Binding-site contacts:
Ligand atom O2 contacts residue LEU48 of chain 1.P at 3.7 Å.
Ligand atom CB contacts residue TYR112 of chain 1.Q at 3.7 Å (hydrophobic).
Ligand atom C5 contacts residue PHE49 of chain 1.P at 3.7 Å (hydrophobic).
Ligand atom F1 contacts residue LEU48 of chain 1.P at 3.6 Å.
Ligand atom C9 contacts residue LEU48 of chain 1.P at 3.8 Å (hydrophobic).
Ligand atom C8 contacts residue LEU48 of chain 1.P at 3.8 Å (hydrophobic).
Ligand atom CD contacts residue TYR62 of chain 1.Q at 3.5 Å (hydrophobic).
Ligand atom C4 contacts residue ASP26 of chain 1.Q at 3.8 Å.
Ligand atom O contacts residue SER60 of chain 1.Q at 3.3 Å (h-bond).
Ligand atom F2 contacts residue THR79 of chain 1.P at 3.5 Å.
Ligand atom F1 contacts residue VAL44 of chain 1.P at 3.6 Å.
Ligand atom F2 contacts residue ASP78 of chain 1.P at 3.8 Å.
Ligand atom CD1 contacts residue LEU48 of chain 1.P at 3.7 Å (hydrophobic).
Ligand atom CZ contacts residue LEU114 of chain 1.Q at 3.8 Å (hydrophobic).
Ligand atom F1 contacts residue ILE92 of chain 1.Q at 3.2 Å.
Ligand atom CD2 contacts residue PHE82 of chain 1.P at 3.7 Å (hydrophobic).
Ligand atom CA contacts residue PHE82 of chain 1.P at 3.7 Å (hydrophobic).
Ligand atom C4 contacts residue ARG22 of chain 1.Q at 3.5 Å.
Ligand atom C6 contacts residue ILE28 of chain 1.Q at 3.8 Å (hydrophobic).
Ligand atom O contacts residue TYR62 of chain 1.Q at 3.1 Å (h-bond).
Ligand atom CE contacts residue LEU189 of chain 1.Q at 3.8 Å (hydrophobic).
Ligand atom CD contacts residue SER60 of chain 1.Q at 3.8 Å.
Ligand atom F1 contacts residue TYR62 of chain 1.Q at 3.4 Å.
Ligand atom C contacts residue PHE82 of chain 1.P at 3.8 Å (hydrophobic).
Ligand atom O contacts residue LYS110 of chain 1.Q at 3.8 Å.
Ligand atom O contacts residue PHE82 of chain 1.P at 3.6 Å.
Ligand atom CD1 contacts residue TYR62 of chain 1.Q at 3.5 Å (hydrophobic).
Ligand atom C3 contacts residue ASP26 of chain 1.Q at 3.4 Å.
Ligand atom O contacts residue ILE90 of chain 1.Q at 3.0 Å.
Ligand atom CE contacts residue ILE28 of chain 1.Q at 3.7 Å (hydrophobic).
Ligand atom CE1 contacts residue LEU48 of chain 1.P at 3.5 Å (hydrophobic).
Ligand atom CB contacts residue ILE90 of chain 1.Q at 3.2 Å (hydrophobic).
Ligand atom CG contacts residue TYR112 of chain 1.Q at 3.4 Å (hydrophobic).
Ligand atom N contacts residue SER60 of chain 1.Q at 3.7 Å.
Ligand atom C contacts residue SER60 of chain 1.Q at 3.5 Å.
Ligand atom F2 contacts residue PHE82 of chain 1.P at 3.3 Å.
Ligand atom F2 contacts residue LEU114 of chain 1.Q at 3.7 Å.
Ligand atom N contacts residue TYR62 of chain 1.Q at 3.0 Å (h-bond).
Ligand atom CE contacts residue ASP26 of chain 1.Q at 3.3 Å.
Ligand atom CZ contacts residue THR79 of chain 1.P at 3.6 Å.

Sequence of chain 1.P:
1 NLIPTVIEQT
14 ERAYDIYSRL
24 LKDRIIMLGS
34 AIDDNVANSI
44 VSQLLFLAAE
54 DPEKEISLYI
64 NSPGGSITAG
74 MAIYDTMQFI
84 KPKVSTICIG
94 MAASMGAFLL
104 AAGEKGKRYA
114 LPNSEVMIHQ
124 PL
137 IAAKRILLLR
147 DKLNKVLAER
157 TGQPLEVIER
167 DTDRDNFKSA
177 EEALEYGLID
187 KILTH

A small-molecule ligand and the protein it binds are described below.
Small molecule (SMILES): C[C@@H]1C[C@H]2C(=O)OC[C@H](NC(=O)[C@H](Cc3cc(F)cc(F)c3)NC(=O)CCC3CCCCC3)C(=O)N3CCC[C@H]3C(=O)N3CCCC[C@H]3C(=O)N[C@@H](C)C(=O)N2C1

Sequence of chain 1.Q:
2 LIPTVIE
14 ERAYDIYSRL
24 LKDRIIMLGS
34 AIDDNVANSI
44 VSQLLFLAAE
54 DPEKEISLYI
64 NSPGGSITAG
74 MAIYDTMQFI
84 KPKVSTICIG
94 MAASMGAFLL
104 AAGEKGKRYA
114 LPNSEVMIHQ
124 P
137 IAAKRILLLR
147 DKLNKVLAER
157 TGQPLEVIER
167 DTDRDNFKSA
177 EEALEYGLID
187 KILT